Binding-site contacts:
Ligand atom OP1 contacts residue ILE23 of chain 14.A at 4.0 Å.
Ligand atom OP3 contacts residue ILE23 of chain 14.A at 4.2 Å.
Ligand atom O4 contacts residue THR21 of chain 14.A at 3.9 Å.
Ligand atom C5' contacts residue MET76 of chain 10.A at 4.3 Å (hydrophobic).
Ligand atom OP1 contacts residue ARG125 of chain 10.A at 2.9 Å (salt-bridge).
Ligand atom OP2 contacts residue SER77 of chain 10.A at 4.1 Å.
Ligand atom P contacts residue ARG131 of chain 10.A at 3.5 Å.
Ligand atom C5 contacts residue ARG125 of chain 10.A at 3.5 Å.
Ligand atom C5' contacts residue ARG131 of chain 10.A at 3.2 Å.
Ligand atom O5' contacts residue ARG131 of chain 10.A at 2.6 Å (salt-bridge).
Ligand atom O2 contacts residue ASN16 of chain 14.A at 2.5 Å (h-bond).
Ligand atom C4 contacts residue SER17 of chain 14.A at 4.1 Å.
Ligand atom N3 contacts residue ASN16 of chain 14.A at 2.9 Å (h-bond).
Ligand atom C5 contacts residue THR21 of chain 14.A at 4.3 Å.
Ligand atom O2 contacts residue ARG125 of chain 10.A at 3.9 Å.
Ligand atom C4' contacts residue ARG125 of chain 10.A at 4.4 Å.
Ligand atom OP1 contacts residue ARG131 of chain 10.A at 3.4 Å (salt-bridge).
Ligand atom O4 contacts residue ARG125 of chain 10.A at 3.8 Å.
Ligand atom OP2 contacts residue ARG131 of chain 10.A at 3.7 Å.
Ligand atom OP2 contacts residue ILE23 of chain 14.A at 4.5 Å.
Ligand atom C2 contacts residue ASN16 of chain 14.A at 3.0 Å.
Ligand atom P contacts residue ARG125 of chain 10.A at 3.7 Å.
Ligand atom C4 contacts residue ARG125 of chain 10.A at 3.5 Å.
Ligand atom N3 contacts residue ARG125 of chain 10.A at 3.6 Å (salt-bridge).
Ligand atom O5' contacts residue ARG125 of chain 10.A at 3.0 Å (salt-bridge).
Ligand atom O3' contacts residue ARG125 of chain 10.A at 4.0 Å.
Ligand atom P contacts residue ILE23 of chain 14.A at 4.4 Å.
Ligand atom OP3 contacts residue ARG125 of chain 10.A at 2.8 Å.
Ligand atom C1' contacts residue ARG125 of chain 10.A at 4.2 Å.
Ligand atom C6 contacts residue ARG125 of chain 10.A at 3.5 Å.
Ligand atom C2' contacts residue ARG125 of chain 10.A at 3.6 Å.
Ligand atom C5' contacts residue ARG125 of chain 10.A at 4.1 Å.
Ligand atom C5' contacts residue SER77 of chain 10.A at 4.4 Å.
Ligand atom C3' contacts residue ARG125 of chain 10.A at 3.3 Å.
Ligand atom N1 contacts residue ARG125 of chain 10.A at 3.7 Å.
Ligand atom N3 contacts residue SER17 of chain 14.A at 4.3 Å.
Ligand atom N1 contacts residue ASN16 of chain 14.A at 4.4 Å.
Ligand atom C4 contacts residue ASN16 of chain 14.A at 4.1 Å.
Ligand atom C2 contacts residue ARG125 of chain 10.A at 3.8 Å.
Ligand atom O4 contacts residue SER17 of chain 14.A at 3.2 Å.

This small molecule binds to this protein.
Small molecule (SMILES): CO[P](=O)(O)O[C@H]1[C@@H](O)[C@H](n2ccc(=O)[nH]c2=O)O[C@@H]1COP(=O)(O)O

Sequence of chain 10.A:
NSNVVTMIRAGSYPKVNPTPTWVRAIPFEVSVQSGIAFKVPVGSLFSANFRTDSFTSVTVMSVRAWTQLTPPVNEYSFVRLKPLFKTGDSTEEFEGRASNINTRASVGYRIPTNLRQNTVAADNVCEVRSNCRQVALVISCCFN

Sequence of chain 14.A:
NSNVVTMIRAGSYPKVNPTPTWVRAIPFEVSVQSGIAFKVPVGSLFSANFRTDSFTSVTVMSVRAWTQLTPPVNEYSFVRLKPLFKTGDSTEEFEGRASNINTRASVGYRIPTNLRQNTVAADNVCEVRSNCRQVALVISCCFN